Sequence of chain 28.A:
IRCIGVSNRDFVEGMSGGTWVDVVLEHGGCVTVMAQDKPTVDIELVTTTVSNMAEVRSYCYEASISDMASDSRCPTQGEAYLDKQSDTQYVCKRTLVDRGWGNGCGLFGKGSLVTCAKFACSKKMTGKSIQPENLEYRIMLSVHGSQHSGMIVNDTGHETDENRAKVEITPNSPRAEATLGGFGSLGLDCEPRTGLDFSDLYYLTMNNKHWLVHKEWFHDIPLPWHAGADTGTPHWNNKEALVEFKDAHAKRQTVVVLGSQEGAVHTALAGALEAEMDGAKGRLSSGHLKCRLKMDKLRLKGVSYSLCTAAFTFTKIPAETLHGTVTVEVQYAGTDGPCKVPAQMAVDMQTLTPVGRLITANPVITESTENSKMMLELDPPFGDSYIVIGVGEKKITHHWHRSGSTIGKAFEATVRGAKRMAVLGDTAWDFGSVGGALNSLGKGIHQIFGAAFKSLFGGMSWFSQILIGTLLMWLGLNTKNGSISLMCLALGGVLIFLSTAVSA

Binding-site contacts:
Ligand atom O5 contacts residue ASN154 of chain 28.A at 2.4 Å (h-bond).
Ligand atom C1 contacts residue THR160 of chain 28.A at 3.0 Å.
Ligand atom C2 contacts residue THR160 of chain 28.A at 2.7 Å.
Ligand atom C6 contacts residue HIS158 of chain 28.A at 4.0 Å.
Ligand atom C8 contacts residue ASN154 of chain 28.A at 4.1 Å.
Ligand atom O5 contacts residue THR160 of chain 28.A at 3.2 Å.
Ligand atom O5 contacts residue HIS158 of chain 28.A at 3.8 Å.
Ligand atom O7 contacts residue THR160 of chain 28.A at 2.5 Å.
Ligand atom C3 contacts residue THR160 of chain 28.A at 3.9 Å.
Ligand atom N2 contacts residue ASN154 of chain 28.A at 3.0 Å (h-bond).
Ligand atom C8 contacts residue VAL153 of chain 28.A at 4.4 Å (hydrophobic).
Ligand atom O6 contacts residue HIS158 of chain 28.A at 3.4 Å (h-bond).
Ligand atom O3 contacts residue THR160 of chain 28.A at 4.3 Å.
Ligand atom N2 contacts residue THR160 of chain 28.A at 3.5 Å.
Ligand atom C7 contacts residue THR160 of chain 28.A at 3.4 Å.
Ligand atom C5 contacts residue THR160 of chain 28.A at 3.7 Å.
Ligand atom C1 contacts residue ASN154 of chain 28.A at 1.6 Å.
Ligand atom C8 contacts residue ILE152 of chain 28.A at 4.3 Å (hydrophobic).
Ligand atom C3 contacts residue ASN154 of chain 28.A at 3.9 Å.
Ligand atom C5 contacts residue ASN154 of chain 28.A at 3.8 Å.
Ligand atom C4 contacts residue ASN154 of chain 28.A at 4.3 Å.
Ligand atom C4 contacts residue THR160 of chain 28.A at 3.6 Å.
Ligand atom O7 contacts residue ASN154 of chain 28.A at 2.7 Å (h-bond).
Ligand atom C2 contacts residue ASN154 of chain 28.A at 2.5 Å.
Ligand atom O7 contacts residue ASP161 of chain 28.A at 3.7 Å.
Ligand atom C6 contacts residue THR160 of chain 28.A at 3.7 Å.
Ligand atom C7 contacts residue ASN154 of chain 28.A at 3.0 Å.

A protein and the small-molecule ligand that binds it are described below.
Small molecule (SMILES): CC(=O)N[C@@H]1[C@@H](O)[C@H](O)[C@@H](CO)O[C@H]1O